Sequence of chain 2.A:
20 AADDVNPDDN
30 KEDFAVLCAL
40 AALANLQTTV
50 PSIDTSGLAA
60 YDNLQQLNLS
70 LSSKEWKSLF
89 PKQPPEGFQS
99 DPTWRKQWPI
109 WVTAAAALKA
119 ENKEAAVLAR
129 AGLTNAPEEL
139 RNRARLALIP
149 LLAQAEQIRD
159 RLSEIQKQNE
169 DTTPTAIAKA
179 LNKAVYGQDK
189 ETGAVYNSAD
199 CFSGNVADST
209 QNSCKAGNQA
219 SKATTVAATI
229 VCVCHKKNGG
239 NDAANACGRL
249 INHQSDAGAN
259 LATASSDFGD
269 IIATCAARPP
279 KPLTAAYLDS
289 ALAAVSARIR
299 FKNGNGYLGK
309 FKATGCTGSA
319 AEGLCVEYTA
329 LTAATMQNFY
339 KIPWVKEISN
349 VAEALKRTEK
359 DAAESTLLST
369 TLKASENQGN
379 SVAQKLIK

The protein below binds the small molecule below.
Small molecule (SMILES): OC[C@H]1O[C@H](O)[C@H](O)[C@@H](O)[C@@H]1O

Binding-site contacts:
Ligand atom O5 contacts residue ASN239 of chain 2.A at 4.1 Å.
Ligand atom O4 contacts residue GLU320 of chain 2.A at 3.1 Å (salt-bridge).
Ligand atom O3 contacts residue SER317 of chain 2.A at 4.2 Å.
Ligand atom O2 contacts residue ASN239 of chain 2.A at 3.8 Å.
Ligand atom C5 contacts residue SER317 of chain 2.A at 2.8 Å.
Ligand atom C1 contacts residue LYS235 of chain 2.A at 4.2 Å.
Ligand atom O5 contacts residue SER317 of chain 2.A at 2.3 Å (h-bond).
Ligand atom C4 contacts residue SER317 of chain 2.A at 3.3 Å.
Ligand atom C3 contacts residue ALA319 of chain 2.A at 3.9 Å (hydrophobic).
Ligand atom O4 contacts residue SER317 of chain 2.A at 4.3 Å.
Ligand atom C1 contacts residue ALA319 of chain 2.A at 4.4 Å (hydrophobic).
Ligand atom C1 contacts residue ASN239 of chain 2.A at 3.6 Å.
Ligand atom C2 contacts residue ALA318 of chain 2.A at 4.3 Å (hydrophobic).
Ligand atom O2 contacts residue ALA318 of chain 2.A at 3.6 Å (h-bond).
Ligand atom C3 contacts residue GLU320 of chain 2.A at 4.4 Å.
Ligand atom C2 contacts residue SER317 of chain 2.A at 2.3 Å.
Ligand atom C6 contacts residue SER317 of chain 2.A at 4.2 Å.
Ligand atom C6 contacts residue GLU320 of chain 2.A at 4.4 Å.
Ligand atom O2 contacts residue SER317 of chain 2.A at 2.8 Å (h-bond).
Ligand atom C1 contacts residue SER317 of chain 2.A at 1.4 Å.
Ligand atom O2 contacts residue ALA319 of chain 2.A at 3.0 Å (h-bond).
Ligand atom C5 contacts residue GLU320 of chain 2.A at 3.9 Å.
Ligand atom C2 contacts residue ALA319 of chain 2.A at 4.1 Å (hydrophobic).
Ligand atom C4 contacts residue GLU320 of chain 2.A at 4.0 Å.
Ligand atom O5 contacts residue LYS235 of chain 2.A at 3.9 Å.
Ligand atom C2 contacts residue ASN239 of chain 2.A at 3.5 Å.
Ligand atom C1 contacts residue ALA318 of chain 2.A at 3.8 Å (hydrophobic).
Ligand atom C3 contacts residue SER317 of chain 2.A at 2.8 Å.
Ligand atom O3 contacts residue ALA319 of chain 2.A at 3.7 Å.